Sequence of chain 1.A:
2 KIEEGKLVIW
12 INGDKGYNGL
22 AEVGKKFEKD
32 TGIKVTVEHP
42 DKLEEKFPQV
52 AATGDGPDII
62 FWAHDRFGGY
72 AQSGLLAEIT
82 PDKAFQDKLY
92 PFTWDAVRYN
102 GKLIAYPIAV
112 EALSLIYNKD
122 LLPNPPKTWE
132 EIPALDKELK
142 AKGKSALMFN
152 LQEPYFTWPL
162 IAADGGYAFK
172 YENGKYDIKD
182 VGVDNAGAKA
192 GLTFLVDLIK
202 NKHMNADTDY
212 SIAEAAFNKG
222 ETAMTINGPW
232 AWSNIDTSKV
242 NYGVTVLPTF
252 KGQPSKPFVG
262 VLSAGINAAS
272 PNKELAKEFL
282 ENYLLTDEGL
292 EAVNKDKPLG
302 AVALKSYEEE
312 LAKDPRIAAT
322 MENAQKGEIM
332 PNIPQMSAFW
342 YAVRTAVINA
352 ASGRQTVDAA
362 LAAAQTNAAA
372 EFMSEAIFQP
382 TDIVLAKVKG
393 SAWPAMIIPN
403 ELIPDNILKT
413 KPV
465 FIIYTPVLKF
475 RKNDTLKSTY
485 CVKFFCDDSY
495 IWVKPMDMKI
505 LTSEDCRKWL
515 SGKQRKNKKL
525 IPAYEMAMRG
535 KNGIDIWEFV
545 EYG

Binding-site contacts:
Ligand atom O3 contacts residue ARG67 of chain 1.A at 3.0 Å (salt-bridge).
Ligand atom C4 contacts residue ARG67 of chain 1.A at 3.9 Å.
Ligand atom O3 contacts residue ALA64 of chain 1.A at 3.3 Å.
Ligand atom O1 contacts residue LYS16 of chain 1.A at 2.9 Å (salt-bridge).
Ligand atom O2 contacts residue ASP66 of chain 1.A at 2.7 Å (salt-bridge).
Ligand atom O4 contacts residue ARG67 of chain 1.A at 2.8 Å (salt-bridge).
Ligand atom O2 contacts residue TRP63 of chain 1.A at 3.3 Å (h-bond).
Ligand atom C1 contacts residue ASP15 of chain 1.A at 3.6 Å.
Ligand atom C3 contacts residue ASP66 of chain 1.A at 3.6 Å.
Ligand atom O6 contacts residue PHE157 of chain 1.A at 3.9 Å.
Ligand atom O2 contacts residue ALA64 of chain 1.A at 3.3 Å.
Ligand atom O1 contacts residue ASN13 of chain 1.A at 3.6 Å.
Ligand atom O2 contacts residue GLU112 of chain 1.A at 2.7 Å (salt-bridge).
Ligand atom O3 contacts residue GLU112 of chain 1.A at 3.7 Å.
Ligand atom C2 contacts residue TRP231 of chain 1.A at 3.9 Å (hydrophobic).
Ligand atom O5 contacts residue TYR156 of chain 1.A at 3.3 Å.
Ligand atom C4 contacts residue TRP341 of chain 1.A at 3.5 Å (hydrophobic).
Ligand atom C1 contacts residue TRP231 of chain 1.A at 3.7 Å (hydrophobic).
Ligand atom C1 contacts residue LYS16 of chain 1.A at 3.6 Å.
Ligand atom O6 contacts residue GLU154 of chain 1.A at 2.8 Å (salt-bridge).
Ligand atom O3 contacts residue ASP66 of chain 1.A at 2.6 Å (salt-bridge).
Ligand atom O4 contacts residue ARG345 of chain 1.A at 3.9 Å.
Ligand atom O6 contacts residue PRO155 of chain 1.A at 3.4 Å.
Ligand atom O3 contacts residue TRP63 of chain 1.A at 3.3 Å (h-bond).
Ligand atom O3 contacts residue TRP341 of chain 1.A at 3.7 Å.
Ligand atom C6 contacts residue PRO155 of chain 1.A at 3.7 Å (hydrophobic).
Ligand atom O1 contacts residue ASP15 of chain 1.A at 2.7 Å (salt-bridge).
Ligand atom C2 contacts residue LYS16 of chain 1.A at 3.7 Å.
Ligand atom C4 contacts residue TYR156 of chain 1.A at 3.9 Å (hydrophobic).
Ligand atom O4 contacts residue TRP341 of chain 1.A at 3.8 Å.
Ligand atom C6 contacts residue TRP341 of chain 1.A at 3.8 Å (hydrophobic).
Ligand atom C2 contacts residue GLU112 of chain 1.A at 3.5 Å.
Ligand atom O2 contacts residue LYS16 of chain 1.A at 2.7 Å (salt-bridge).
Ligand atom C3 contacts residue TRP63 of chain 1.A at 3.5 Å (hydrophobic).
Ligand atom O6 contacts residue TYR156 of chain 1.A at 3.0 Å (h-bond).
Ligand atom C1 contacts residue TYR156 of chain 1.A at 3.6 Å (hydrophobic).
Ligand atom C2 contacts residue ASP66 of chain 1.A at 3.4 Å.
Ligand atom C6 contacts residue GLU154 of chain 1.A at 3.3 Å.
Ligand atom O5 contacts residue ASP15 of chain 1.A at 4.0 Å.
Ligand atom C6 contacts residue TYR156 of chain 1.A at 3.9 Å (hydrophobic).

The protein below binds the small molecule below.
Small molecule (SMILES): OC[C@H]1O[C@H](O[C@H]2[C@H](O)[C@@H](O)[C@@H](O)O[C@@H]2CO)[C@H](O)[C@@H](O)[C@@H]1O